Sequence of chain 2.A:
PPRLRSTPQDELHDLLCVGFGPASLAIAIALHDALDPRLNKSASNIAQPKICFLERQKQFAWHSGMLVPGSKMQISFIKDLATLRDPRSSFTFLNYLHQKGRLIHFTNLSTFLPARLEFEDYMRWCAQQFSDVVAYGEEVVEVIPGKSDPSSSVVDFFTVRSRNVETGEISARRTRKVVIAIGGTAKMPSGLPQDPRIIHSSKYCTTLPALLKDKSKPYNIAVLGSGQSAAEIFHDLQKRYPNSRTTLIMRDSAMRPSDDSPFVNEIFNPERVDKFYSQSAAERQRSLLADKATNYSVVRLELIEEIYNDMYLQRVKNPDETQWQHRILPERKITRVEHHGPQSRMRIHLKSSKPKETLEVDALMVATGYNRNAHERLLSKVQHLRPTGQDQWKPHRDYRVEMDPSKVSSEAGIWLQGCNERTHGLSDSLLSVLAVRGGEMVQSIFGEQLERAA

Binding-site contacts:
Ligand atom O contacts residue PHE296 of chain 2.A at 4.2 Å.
Ligand atom CE contacts residue GLN102 of chain 2.A at 3.9 Å.
Ligand atom N contacts residue ASN293 of chain 2.A at 2.6 Å (h-bond).
Ligand atom O contacts residue ASN293 of chain 2.A at 2.9 Å (h-bond).
Ligand atom O contacts residue LYS107 of chain 2.A at 2.8 Å (salt-bridge).
Ligand atom NZ contacts residue FAD1 of chain 2.C at 4.2 Å.
Ligand atom CE contacts residue LEU467 of chain 2.A at 4.4 Å (hydrophobic).
Ligand atom C contacts residue PHE296 of chain 2.A at 3.7 Å (hydrophobic).
Ligand atom CD contacts residue GLN102 of chain 2.A at 4.0 Å.
Ligand atom NZ contacts residue ASN323 of chain 2.A at 3.6 Å (h-bond).
Ligand atom C contacts residue SER469 of chain 2.A at 3.8 Å.
Ligand atom CE contacts residue NAP1 of chain 2.D at 3.4 Å.
Ligand atom C contacts residue ASN293 of chain 2.A at 3.8 Å.
Ligand atom CB contacts residue GLN102 of chain 2.A at 4.1 Å.
Ligand atom CA contacts residue PHE296 of chain 2.A at 3.5 Å (hydrophobic).
Ligand atom CD contacts residue ASN323 of chain 2.A at 4.3 Å.
Ligand atom C contacts residue ILE103 of chain 2.A at 3.9 Å (hydrophobic).
Ligand atom CG contacts residue LEU467 of chain 2.A at 3.8 Å (hydrophobic).
Ligand atom N contacts residue PHE296 of chain 2.A at 3.8 Å.
Ligand atom OXT contacts residue LYS107 of chain 2.A at 2.9 Å (salt-bridge).
Ligand atom CA contacts residue SER469 of chain 2.A at 4.2 Å.
Ligand atom CB contacts residue SER469 of chain 2.A at 3.9 Å.
Ligand atom CE contacts residue ASN323 of chain 2.A at 3.4 Å.
Ligand atom OXT contacts residue PHE296 of chain 2.A at 3.5 Å.
Ligand atom CD contacts residue LEU467 of chain 2.A at 3.8 Å (hydrophobic).
Ligand atom C contacts residue LYS107 of chain 2.A at 3.2 Å.
Ligand atom CG contacts residue GLN102 of chain 2.A at 4.2 Å.
Ligand atom NZ contacts residue GLN102 of chain 2.A at 3.4 Å (h-bond).
Ligand atom CB contacts residue LEU467 of chain 2.A at 4.1 Å (hydrophobic).
Ligand atom OXT contacts residue ILE103 of chain 2.A at 3.2 Å.
Ligand atom CG contacts residue PHE296 of chain 2.A at 4.4 Å (hydrophobic).
Ligand atom CG contacts residue THR322 of chain 2.A at 4.3 Å.
Ligand atom OXT contacts residue SER469 of chain 2.A at 2.8 Å (h-bond).
Ligand atom CD contacts residue FAD1 of chain 2.C at 4.0 Å.
Ligand atom CA contacts residue ASN293 of chain 2.A at 3.5 Å.
Ligand atom CE contacts residue THR322 of chain 2.A at 4.3 Å.
Ligand atom O contacts residue ILE103 of chain 2.A at 4.2 Å.
Ligand atom CB contacts residue ILE103 of chain 2.A at 3.8 Å (hydrophobic).
Ligand atom NZ contacts residue NAP1 of chain 2.D at 2.5 Å (h-bond).

A protein and the small-molecule ligand that binds it are described below.
Small molecule (SMILES): N[C@@H](CCCC[NH3+])C(=O)O